Sequence of chain 1.D:
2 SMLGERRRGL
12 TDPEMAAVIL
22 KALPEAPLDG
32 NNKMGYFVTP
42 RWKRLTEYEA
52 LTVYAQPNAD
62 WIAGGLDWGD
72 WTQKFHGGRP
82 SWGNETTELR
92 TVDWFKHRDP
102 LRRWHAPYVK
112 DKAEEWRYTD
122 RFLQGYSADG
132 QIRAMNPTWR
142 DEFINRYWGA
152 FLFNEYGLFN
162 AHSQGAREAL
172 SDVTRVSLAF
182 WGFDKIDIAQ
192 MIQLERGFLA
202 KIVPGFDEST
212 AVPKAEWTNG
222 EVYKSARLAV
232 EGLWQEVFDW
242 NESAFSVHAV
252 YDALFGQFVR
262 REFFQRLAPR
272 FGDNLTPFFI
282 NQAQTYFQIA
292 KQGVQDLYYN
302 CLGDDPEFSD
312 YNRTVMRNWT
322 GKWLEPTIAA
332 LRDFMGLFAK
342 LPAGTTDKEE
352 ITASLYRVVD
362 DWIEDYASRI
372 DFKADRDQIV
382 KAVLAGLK

Binding-site contacts:
Ligand atom C2 contacts residue GLN293 of chain 1.C at 4.1 Å.
Ligand atom C4 contacts residue LEU102 of chain 1.C at 4.2 Å (hydrophobic).
Ligand atom C2 contacts residue ILE290 of chain 1.C at 4.2 Å (hydrophobic).
Ligand atom C3 contacts residue GLN125 of chain 1.D at 4.1 Å.
Ligand atom BR1 contacts residue GLN289 of chain 1.C at 3.9 Å.
Ligand atom C1 contacts residue ARG122 of chain 1.D at 3.8 Å.
Ligand atom C3 contacts residue GLN293 of chain 1.C at 3.9 Å.
Ligand atom C3 contacts residue LEU102 of chain 1.C at 3.5 Å (hydrophobic).
Ligand atom C1 contacts residue GLN125 of chain 1.D at 3.7 Å.
Ligand atom C4 contacts residue PRO20 of chain 1.B at 4.4 Å (hydrophobic).
Ligand atom C4 contacts residue GLN125 of chain 1.D at 3.0 Å.
Ligand atom O5 contacts residue GLN125 of chain 1.D at 3.4 Å (h-bond).
Ligand atom BR1 contacts residue GLN293 of chain 1.C at 3.2 Å.
Ligand atom C2 contacts residue GLN125 of chain 1.D at 4.1 Å.
Ligand atom BR1 contacts residue ILE290 of chain 1.C at 4.3 Å.
Ligand atom C1 contacts residue ILE290 of chain 1.C at 4.2 Å (hydrophobic).
Ligand atom C4 contacts residue GLN293 of chain 1.C at 4.2 Å.
Ligand atom O5 contacts residue LEU102 of chain 1.C at 3.8 Å.

Sequence of chain 1.C:
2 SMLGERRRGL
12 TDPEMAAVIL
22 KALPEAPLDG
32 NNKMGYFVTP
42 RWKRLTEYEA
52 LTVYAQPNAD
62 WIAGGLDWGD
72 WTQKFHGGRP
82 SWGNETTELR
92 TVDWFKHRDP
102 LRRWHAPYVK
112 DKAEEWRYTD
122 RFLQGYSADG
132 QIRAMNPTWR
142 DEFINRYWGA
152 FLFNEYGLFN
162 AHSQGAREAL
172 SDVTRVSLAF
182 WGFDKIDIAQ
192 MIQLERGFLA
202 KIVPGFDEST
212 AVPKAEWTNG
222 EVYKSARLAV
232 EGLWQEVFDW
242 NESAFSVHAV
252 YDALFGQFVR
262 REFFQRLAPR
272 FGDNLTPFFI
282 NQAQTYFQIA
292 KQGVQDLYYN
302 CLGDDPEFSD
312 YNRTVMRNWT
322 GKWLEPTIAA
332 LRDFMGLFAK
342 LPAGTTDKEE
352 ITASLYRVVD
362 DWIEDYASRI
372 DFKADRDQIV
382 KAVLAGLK

The small molecule below binds the protein below.
Small molecule (SMILES): C=C(Br)CCO

Sequence of chain 1.B:
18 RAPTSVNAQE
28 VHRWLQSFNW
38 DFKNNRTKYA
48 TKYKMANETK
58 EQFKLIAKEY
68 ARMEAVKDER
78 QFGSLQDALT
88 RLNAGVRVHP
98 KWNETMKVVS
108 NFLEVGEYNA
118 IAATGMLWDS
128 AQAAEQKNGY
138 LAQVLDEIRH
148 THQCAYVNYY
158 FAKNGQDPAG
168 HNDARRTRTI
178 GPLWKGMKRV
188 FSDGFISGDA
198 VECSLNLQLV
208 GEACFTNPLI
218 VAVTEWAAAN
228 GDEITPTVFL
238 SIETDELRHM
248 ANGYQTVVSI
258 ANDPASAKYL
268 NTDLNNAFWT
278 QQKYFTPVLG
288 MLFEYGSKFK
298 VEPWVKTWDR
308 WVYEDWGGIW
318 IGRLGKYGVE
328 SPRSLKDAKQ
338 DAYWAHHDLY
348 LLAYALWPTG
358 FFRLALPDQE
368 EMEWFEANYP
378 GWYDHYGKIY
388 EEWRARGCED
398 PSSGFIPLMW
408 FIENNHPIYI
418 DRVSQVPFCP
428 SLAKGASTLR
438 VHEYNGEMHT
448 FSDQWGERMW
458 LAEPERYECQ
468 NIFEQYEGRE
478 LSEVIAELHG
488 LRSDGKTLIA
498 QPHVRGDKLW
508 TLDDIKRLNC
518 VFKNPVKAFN